Sequence of chain 1.D:
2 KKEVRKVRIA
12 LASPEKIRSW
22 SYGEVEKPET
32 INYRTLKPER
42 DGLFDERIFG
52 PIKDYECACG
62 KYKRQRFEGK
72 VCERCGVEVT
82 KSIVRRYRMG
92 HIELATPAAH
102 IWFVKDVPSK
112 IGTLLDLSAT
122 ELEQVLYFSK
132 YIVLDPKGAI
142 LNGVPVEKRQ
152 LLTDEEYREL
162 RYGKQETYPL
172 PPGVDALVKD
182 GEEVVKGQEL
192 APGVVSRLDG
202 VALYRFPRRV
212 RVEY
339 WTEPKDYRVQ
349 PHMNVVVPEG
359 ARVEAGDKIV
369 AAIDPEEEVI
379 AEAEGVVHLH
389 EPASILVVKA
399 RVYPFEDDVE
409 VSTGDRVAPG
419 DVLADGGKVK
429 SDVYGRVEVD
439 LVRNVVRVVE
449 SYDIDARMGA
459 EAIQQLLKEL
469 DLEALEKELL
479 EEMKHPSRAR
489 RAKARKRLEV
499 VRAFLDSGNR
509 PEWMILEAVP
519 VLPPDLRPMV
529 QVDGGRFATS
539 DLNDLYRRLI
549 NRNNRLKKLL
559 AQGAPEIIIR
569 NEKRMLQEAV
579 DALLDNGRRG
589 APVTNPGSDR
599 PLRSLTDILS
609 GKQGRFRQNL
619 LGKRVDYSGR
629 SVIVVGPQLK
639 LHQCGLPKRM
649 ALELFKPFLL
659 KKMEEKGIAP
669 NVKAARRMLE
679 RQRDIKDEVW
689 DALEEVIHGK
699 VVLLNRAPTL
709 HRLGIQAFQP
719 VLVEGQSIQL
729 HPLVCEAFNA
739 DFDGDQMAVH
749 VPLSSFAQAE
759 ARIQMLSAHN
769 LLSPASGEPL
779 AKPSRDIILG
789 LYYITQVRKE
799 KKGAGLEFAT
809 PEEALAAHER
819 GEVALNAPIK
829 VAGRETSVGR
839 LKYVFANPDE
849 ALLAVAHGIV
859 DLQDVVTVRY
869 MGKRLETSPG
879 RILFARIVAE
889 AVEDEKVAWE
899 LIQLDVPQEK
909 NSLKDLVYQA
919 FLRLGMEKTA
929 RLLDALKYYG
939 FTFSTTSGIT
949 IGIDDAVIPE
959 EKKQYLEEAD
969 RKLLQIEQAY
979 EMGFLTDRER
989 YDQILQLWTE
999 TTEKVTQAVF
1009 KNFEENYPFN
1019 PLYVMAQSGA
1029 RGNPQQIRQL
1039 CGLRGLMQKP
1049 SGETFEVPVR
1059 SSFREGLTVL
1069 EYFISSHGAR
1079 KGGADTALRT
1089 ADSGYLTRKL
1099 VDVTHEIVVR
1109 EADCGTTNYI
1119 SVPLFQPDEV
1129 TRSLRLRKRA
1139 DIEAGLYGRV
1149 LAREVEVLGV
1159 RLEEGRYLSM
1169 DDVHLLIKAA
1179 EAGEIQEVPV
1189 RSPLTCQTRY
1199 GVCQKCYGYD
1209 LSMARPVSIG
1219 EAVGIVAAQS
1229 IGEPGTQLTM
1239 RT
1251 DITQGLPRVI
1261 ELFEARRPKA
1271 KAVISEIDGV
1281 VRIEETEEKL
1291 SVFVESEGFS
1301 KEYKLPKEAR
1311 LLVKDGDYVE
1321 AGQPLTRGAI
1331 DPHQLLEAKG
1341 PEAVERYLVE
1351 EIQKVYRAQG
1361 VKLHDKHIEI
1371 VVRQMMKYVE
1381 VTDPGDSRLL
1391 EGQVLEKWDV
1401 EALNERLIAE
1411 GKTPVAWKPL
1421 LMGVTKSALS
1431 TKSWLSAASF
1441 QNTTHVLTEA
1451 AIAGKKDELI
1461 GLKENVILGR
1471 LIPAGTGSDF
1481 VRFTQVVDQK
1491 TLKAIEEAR

This small molecule binds to this protein.
Small molecule (SMILES): CC(C)[C@H]1NC(=O)[C@@H](CO)NC(=O)[C@@H](CN)NC(=O)[C@H](C(=O)O)NC(=O)[C@H](O)CNC(=O)[C@@H]([C@@H](C)O)NC(=O)[C@H]([C@@H](O)[C@H](O)C(N)=O)NC1=O

Sequence of chain 1.C:
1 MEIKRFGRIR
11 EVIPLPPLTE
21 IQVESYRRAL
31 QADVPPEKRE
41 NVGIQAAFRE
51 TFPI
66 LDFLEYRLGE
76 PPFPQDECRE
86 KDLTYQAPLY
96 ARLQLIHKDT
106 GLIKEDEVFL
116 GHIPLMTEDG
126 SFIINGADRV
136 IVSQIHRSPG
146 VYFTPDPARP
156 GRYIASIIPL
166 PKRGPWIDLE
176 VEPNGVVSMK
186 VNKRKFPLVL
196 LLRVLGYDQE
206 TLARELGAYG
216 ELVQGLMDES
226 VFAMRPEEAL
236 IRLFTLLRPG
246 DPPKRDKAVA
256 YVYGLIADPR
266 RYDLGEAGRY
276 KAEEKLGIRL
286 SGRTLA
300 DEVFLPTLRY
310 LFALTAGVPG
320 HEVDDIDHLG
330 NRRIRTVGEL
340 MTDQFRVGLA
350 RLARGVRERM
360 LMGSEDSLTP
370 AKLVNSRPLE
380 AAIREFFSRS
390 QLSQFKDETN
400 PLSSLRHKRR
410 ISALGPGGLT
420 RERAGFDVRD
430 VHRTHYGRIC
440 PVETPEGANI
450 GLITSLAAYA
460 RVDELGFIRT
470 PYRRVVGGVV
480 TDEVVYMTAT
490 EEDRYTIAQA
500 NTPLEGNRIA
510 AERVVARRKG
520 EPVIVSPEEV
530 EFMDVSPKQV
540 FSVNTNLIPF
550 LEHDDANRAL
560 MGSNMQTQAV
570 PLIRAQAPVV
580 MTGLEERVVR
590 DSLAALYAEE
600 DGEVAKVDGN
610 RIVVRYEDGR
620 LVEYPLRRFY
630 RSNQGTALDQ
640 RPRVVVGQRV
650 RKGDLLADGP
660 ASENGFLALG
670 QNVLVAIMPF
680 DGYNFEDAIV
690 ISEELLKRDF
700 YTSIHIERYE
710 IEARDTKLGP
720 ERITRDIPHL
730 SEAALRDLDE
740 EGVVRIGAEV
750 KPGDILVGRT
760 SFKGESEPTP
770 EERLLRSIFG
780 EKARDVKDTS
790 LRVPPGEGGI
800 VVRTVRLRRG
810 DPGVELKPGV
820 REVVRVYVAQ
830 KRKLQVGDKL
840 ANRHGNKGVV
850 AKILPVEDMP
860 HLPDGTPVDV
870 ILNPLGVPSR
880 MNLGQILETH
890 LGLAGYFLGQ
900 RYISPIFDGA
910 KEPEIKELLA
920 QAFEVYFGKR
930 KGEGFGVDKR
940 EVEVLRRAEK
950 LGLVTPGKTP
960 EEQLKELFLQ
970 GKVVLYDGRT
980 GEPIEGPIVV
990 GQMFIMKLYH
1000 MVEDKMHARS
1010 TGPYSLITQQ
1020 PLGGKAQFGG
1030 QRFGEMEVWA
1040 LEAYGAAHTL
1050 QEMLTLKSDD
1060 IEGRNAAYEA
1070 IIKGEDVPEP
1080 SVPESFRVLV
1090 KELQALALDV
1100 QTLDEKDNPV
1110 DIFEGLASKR

Binding-site contacts:
Ligand atom C contacts residue ASN563 of chain 1.C at 3.8 Å.
Ligand atom C contacts residue GLY446 of chain 1.C at 3.8 Å.
Ligand atom O contacts residue LYS846 of chain 1.C at 3.7 Å.
Ligand atom OB contacts residue MET560 of chain 1.C at 3.5 Å.
Ligand atom OE1 contacts residue ARG557 of chain 1.C at 3.1 Å (salt-bridge).
Ligand atom C contacts residue GLU445 of chain 1.C at 3.4 Å.
Ligand atom CG1 contacts residue GLU445 of chain 1.C at 3.8 Å.
Ligand atom OB contacts residue ASN563 of chain 1.C at 3.3 Å (h-bond).
Ligand atom OG1 contacts residue MET560 of chain 1.C at 3.3 Å.
Ligand atom N contacts residue GLU445 of chain 1.C at 2.7 Å (salt-bridge).
Ligand atom OG1 contacts residue GLU445 of chain 1.C at 2.6 Å (salt-bridge).
Ligand atom O contacts residue LYS846 of chain 1.C at 3.8 Å.
Ligand atom CB contacts residue GLN567 of chain 1.C at 3.7 Å.
Ligand atom O contacts residue GLN567 of chain 1.C at 3.3 Å (h-bond).
Ligand atom O contacts residue PRO444 of chain 1.C at 3.7 Å.
Ligand atom CG2 contacts residue THR1088 of chain 1.D at 3.1 Å.
Ligand atom O contacts residue GLY446 of chain 1.C at 3.2 Å.
Ligand atom C1 contacts residue LYS846 of chain 1.C at 3.7 Å.
Ligand atom C contacts residue GLU445 of chain 1.C at 3.7 Å.
Ligand atom O contacts residue GLU445 of chain 1.C at 2.8 Å (salt-bridge).
Ligand atom CG2 contacts residue GLU445 of chain 1.C at 3.4 Å.
Ligand atom CA contacts residue GLU445 of chain 1.C at 3.3 Å.
Ligand atom N contacts residue GLU445 of chain 1.C at 3.0 Å (salt-bridge).
Ligand atom CB contacts residue MB81 of chain 1.K at 2.5 Å.
Ligand atom OG1 contacts residue GLN567 of chain 1.C at 2.6 Å (h-bond).
Ligand atom OE1 contacts residue MET560 of chain 1.C at 3.6 Å.
Ligand atom NE2 contacts residue MET560 of chain 1.C at 3.6 Å.
Ligand atom O contacts residue GLU445 of chain 1.C at 3.3 Å.
Ligand atom CD contacts residue MET560 of chain 1.C at 3.4 Å (hydrophobic).
Ligand atom CA contacts residue GLU445 of chain 1.C at 3.7 Å.
Ligand atom CG contacts residue LYS846 of chain 1.C at 3.3 Å.
Ligand atom C contacts residue LYS838 of chain 1.C at 3.7 Å.
Ligand atom OB contacts residue GLU445 of chain 1.C at 3.1 Å (salt-bridge).
Ligand atom CA contacts residue MB81 of chain 1.K at 3.4 Å.
Ligand atom NG contacts residue MB81 of chain 1.K at 1.4 Å.
Ligand atom O contacts residue ASP741 of chain 1.D at 3.8 Å.
Ligand atom CA contacts residue ASN563 of chain 1.C at 3.7 Å.
Ligand atom C1 contacts residue GLU445 of chain 1.C at 3.1 Å.
Ligand atom OG2 contacts residue ASN563 of chain 1.C at 3.6 Å (h-bond).
Ligand atom O contacts residue LYS838 of chain 1.C at 2.6 Å (salt-bridge).